Sequence of chain 1.A:
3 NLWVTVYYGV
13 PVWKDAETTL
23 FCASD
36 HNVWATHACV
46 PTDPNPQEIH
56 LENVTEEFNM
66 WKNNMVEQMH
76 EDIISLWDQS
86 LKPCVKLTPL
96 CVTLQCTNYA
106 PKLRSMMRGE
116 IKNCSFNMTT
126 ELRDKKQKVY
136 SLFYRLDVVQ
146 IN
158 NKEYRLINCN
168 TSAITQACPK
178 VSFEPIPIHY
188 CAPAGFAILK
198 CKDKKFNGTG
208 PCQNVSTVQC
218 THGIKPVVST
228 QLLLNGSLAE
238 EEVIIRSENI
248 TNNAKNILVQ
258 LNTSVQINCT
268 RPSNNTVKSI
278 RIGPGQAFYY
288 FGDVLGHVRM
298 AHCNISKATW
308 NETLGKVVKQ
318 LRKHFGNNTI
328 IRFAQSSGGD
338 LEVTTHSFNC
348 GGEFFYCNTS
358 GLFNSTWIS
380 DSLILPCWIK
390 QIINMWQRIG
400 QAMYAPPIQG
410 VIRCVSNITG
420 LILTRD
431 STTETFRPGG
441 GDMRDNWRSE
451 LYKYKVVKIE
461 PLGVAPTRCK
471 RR

Binding-site contacts:
Ligand atom O3 contacts residue TRP364 of chain 1.A at 3.5 Å.
Ligand atom N2 contacts residue ASN308 of chain 1.A at 2.9 Å (h-bond).
Ligand atom O5 contacts residue ASN308 of chain 1.A at 2.4 Å (h-bond).
Ligand atom N2 contacts residue TRP364 of chain 1.A at 3.5 Å.
Ligand atom O7 contacts residue ASN308 of chain 1.A at 3.5 Å (h-bond).
Ligand atom C2 contacts residue TRP364 of chain 1.A at 3.6 Å (hydrophobic).
Ligand atom C3 contacts residue ASN308 of chain 1.A at 3.8 Å.
Ligand atom C2 contacts residue ASN308 of chain 1.A at 2.5 Å.
Ligand atom C1 contacts residue ASN308 of chain 1.A at 1.4 Å.
Ligand atom C5 contacts residue ASN308 of chain 1.A at 3.7 Å.
Ligand atom C7 contacts residue ASN308 of chain 1.A at 3.4 Å.
Ligand atom C3 contacts residue TRP364 of chain 1.A at 4.3 Å (hydrophobic).
Ligand atom C4 contacts residue ASN308 of chain 1.A at 4.3 Å.
Ligand atom C8 contacts residue ASN308 of chain 1.A at 4.4 Å.

This protein binds this small molecule.
Small molecule (SMILES): CC(=O)N[C@@H]1[C@@H](O)[C@H](O)[C@@H](CO)O[C@H]1O